The small molecule below binds the protein below.
Small molecule (SMILES): CC(=O)N[C@H]1[C@H](O[C@H]2[C@H](O)[C@@H](NC(C)=O)CO[C@@H]2CO)O[C@H](CO)[C@@H](O[C@@H]2O[C@H](CO[C@H]3O[C@H](CO[C@H]4O[C@H](CO)[C@@H](O)[C@H](O)[C@@H]4O)[C@@H](O)[C@H](O[C@H]4O[C@H](CO)[C@@H](O)[C@H](O)[C@@H]4O)[C@@H]3O)[C@@H](O)[C@H](O[C@H]3O[C@H](CO)[C@@H](O)[C@H](O)[C@@H]3O)[C@@H]2O)[C@@H]1O

Binding-site contacts:
Ligand atom O2 contacts residue NAG2 of chain 1.R at 4.1 Å.
Ligand atom C1 contacts residue MAN4 of chain 1.R at 3.1 Å.
Ligand atom O4 contacts residue SER357 of chain 1.D at 4.3 Å.
Ligand atom C4 contacts residue NAG2 of chain 1.R at 4.2 Å.
Ligand atom C2 contacts residue ASN355 of chain 1.D at 2.5 Å.
Ligand atom O5 contacts residue ASN355 of chain 1.D at 2.4 Å (h-bond).
Ligand atom C3 contacts residue MAN4 of chain 1.R at 4.1 Å.
Ligand atom C1 contacts residue ASN355 of chain 1.D at 1.4 Å.
Ligand atom C1 contacts residue SER357 of chain 1.D at 3.7 Å.
Ligand atom N2 contacts residue NAG1 of chain 1.R at 4.4 Å.
Ligand atom O4 contacts residue NAG2 of chain 1.R at 4.4 Å.
Ligand atom C8 contacts residue LEU338 of chain 1.D at 4.4 Å (hydrophobic).
Ligand atom N2 contacts residue ASN355 of chain 1.D at 2.9 Å (h-bond).
Ligand atom C5 contacts residue MAN4 of chain 1.R at 3.8 Å.
Ligand atom O6 contacts residue NAG1 of chain 1.R at 3.3 Å.
Ligand atom C6 contacts residue NAG1 of chain 1.R at 4.5 Å.
Ligand atom O6 contacts residue SER95 of chain 1.F at 4.0 Å.
Ligand atom C4 contacts residue SER357 of chain 1.D at 4.4 Å.
Ligand atom O7 contacts residue ASN355 of chain 1.D at 4.5 Å.
Ligand atom C6 contacts residue MAN4 of chain 1.R at 4.4 Å.
Ligand atom C8 contacts residue ASN355 of chain 1.D at 4.3 Å.
Ligand atom C5 contacts residue ASN355 of chain 1.D at 3.6 Å.
Ligand atom O2 contacts residue MAN4 of chain 1.R at 2.3 Å (h-bond).
Ligand atom C4 contacts residue ASN355 of chain 1.D at 4.2 Å.
Ligand atom O5 contacts residue MAN4 of chain 1.R at 2.7 Å (h-bond).
Ligand atom C7 contacts residue ASN355 of chain 1.D at 3.7 Å.
Ligand atom O6 contacts residue SER357 of chain 1.D at 4.1 Å.
Ligand atom C6 contacts residue SER357 of chain 1.D at 4.2 Å.
Ligand atom C3 contacts residue SER357 of chain 1.D at 4.4 Å.
Ligand atom O3 contacts residue NAG2 of chain 1.R at 3.7 Å.
Ligand atom C5 contacts residue SER357 of chain 1.D at 3.6 Å.
Ligand atom C2 contacts residue MAN4 of chain 1.R at 3.2 Å.
Ligand atom C8 contacts residue THR342 of chain 1.D at 4.1 Å.
Ligand atom C3 contacts residue ASN355 of chain 1.D at 3.8 Å.
Ligand atom C4 contacts residue MAN4 of chain 1.R at 3.9 Å.
Ligand atom O5 contacts residue SER357 of chain 1.D at 4.0 Å.

Sequence of chain 1.F:
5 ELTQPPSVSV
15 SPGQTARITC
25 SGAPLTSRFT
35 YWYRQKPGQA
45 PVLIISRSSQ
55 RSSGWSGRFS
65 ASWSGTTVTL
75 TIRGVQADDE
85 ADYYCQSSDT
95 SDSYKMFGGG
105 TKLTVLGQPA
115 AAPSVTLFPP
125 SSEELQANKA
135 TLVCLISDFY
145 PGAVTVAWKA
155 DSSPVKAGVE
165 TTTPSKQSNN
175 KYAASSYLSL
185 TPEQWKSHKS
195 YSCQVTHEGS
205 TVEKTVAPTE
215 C

Sequence of chain 1.D:
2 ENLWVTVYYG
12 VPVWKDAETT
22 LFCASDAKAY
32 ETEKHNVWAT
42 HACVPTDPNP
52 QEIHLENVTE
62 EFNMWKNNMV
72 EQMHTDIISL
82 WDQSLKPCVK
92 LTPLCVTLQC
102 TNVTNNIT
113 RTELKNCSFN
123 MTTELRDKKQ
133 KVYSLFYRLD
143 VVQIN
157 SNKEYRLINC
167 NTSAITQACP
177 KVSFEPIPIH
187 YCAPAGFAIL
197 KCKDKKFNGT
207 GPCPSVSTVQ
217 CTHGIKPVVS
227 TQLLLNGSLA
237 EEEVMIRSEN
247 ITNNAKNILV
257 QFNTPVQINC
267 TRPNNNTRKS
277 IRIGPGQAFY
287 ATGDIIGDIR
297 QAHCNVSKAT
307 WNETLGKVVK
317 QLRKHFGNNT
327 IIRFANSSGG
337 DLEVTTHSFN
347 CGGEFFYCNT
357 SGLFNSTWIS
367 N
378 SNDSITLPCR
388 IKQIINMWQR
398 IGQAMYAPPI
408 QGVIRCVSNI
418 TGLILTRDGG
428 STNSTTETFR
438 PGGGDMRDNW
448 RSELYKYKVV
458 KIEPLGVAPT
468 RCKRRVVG